Binding-site contacts:
Ligand atom C6 contacts residue TYR137 of chain 1.A at 3.9 Å (hydrophobic).
Ligand atom C2 contacts residue NAP1 of chain 1.B at 4.0 Å.
Ligand atom C94 contacts residue GLU94 of chain 1.A at 3.9 Å.
Ligand atom C95 contacts residue MET136 of chain 1.A at 3.5 Å (hydrophobic).
Ligand atom O94 contacts residue GLU94 of chain 1.A at 2.6 Å (salt-bridge).
Ligand atom C8 contacts residue NAP1 of chain 1.B at 3.4 Å.
Ligand atom C7 contacts residue GLY121 of chain 1.A at 3.7 Å.
Ligand atom C10 contacts residue NAP1 of chain 1.B at 3.6 Å.
Ligand atom O94 contacts residue GLY93 of chain 1.A at 3.1 Å (h-bond).
Ligand atom O71 contacts residue TYR137 of chain 1.A at 2.5 Å (h-bond).
Ligand atom O93 contacts residue NAP1 of chain 1.B at 2.6 Å (h-bond).
Ligand atom C8 contacts residue PHE272 of chain 1.A at 3.6 Å (hydrophobic).
Ligand atom C9 contacts residue PHE272 of chain 1.A at 3.5 Å (hydrophobic).
Ligand atom C9 contacts residue NAP1 of chain 1.B at 3.4 Å.
Ligand atom C5 contacts residue NAP1 of chain 1.B at 3.6 Å.
Ligand atom O1 contacts residue PHE272 of chain 1.A at 3.7 Å.
Ligand atom O93 contacts residue ILE171 of chain 1.A at 3.9 Å.
Ligand atom C96 contacts residue MET136 of chain 1.A at 3.5 Å (hydrophobic).
Ligand atom C6 contacts residue GLY121 of chain 1.A at 3.9 Å.
Ligand atom O71 contacts residue GLY121 of chain 1.A at 3.5 Å.
Ligand atom C94 contacts residue GLY93 of chain 1.A at 3.5 Å.
Ligand atom C6 contacts residue HIS122 of chain 1.A at 3.5 Å.
Ligand atom C7 contacts residue TYR137 of chain 1.A at 3.4 Å (hydrophobic).
Ligand atom C92 contacts residue NAP1 of chain 1.B at 3.7 Å.
Ligand atom C2 contacts residue PHE272 of chain 1.A at 3.7 Å (hydrophobic).
Ligand atom C4 contacts residue NAP1 of chain 1.B at 3.5 Å.
Ligand atom O3 contacts residue VAL269 of chain 1.A at 3.9 Å.
Ligand atom O3 contacts residue ILE171 of chain 1.A at 2.9 Å (h-bond).
Ligand atom O93 contacts residue GLY93 of chain 1.A at 3.8 Å.
Ligand atom C10 contacts residue PHE272 of chain 1.A at 3.8 Å (hydrophobic).
Ligand atom O71 contacts residue HIS122 of chain 1.A at 3.0 Å (h-bond).
Ligand atom C93 contacts residue NAP1 of chain 1.B at 3.6 Å.
Ligand atom O1 contacts residue NAP1 of chain 1.B at 2.8 Å (h-bond).
Ligand atom O93 contacts residue GLY92 of chain 1.A at 4.0 Å.
Ligand atom O51 contacts residue NAP1 of chain 1.B at 3.6 Å (h-bond).
Ligand atom C3 contacts residue ILE171 of chain 1.A at 3.8 Å (hydrophobic).
Ligand atom C3 contacts residue NAP1 of chain 1.B at 3.5 Å.
Ligand atom C6 contacts residue NAP1 of chain 1.B at 4.0 Å.
Ligand atom C7 contacts residue HIS122 of chain 1.A at 3.9 Å.
Ligand atom C93 contacts residue GLY93 of chain 1.A at 3.8 Å.

Sequence of chain 1.A:
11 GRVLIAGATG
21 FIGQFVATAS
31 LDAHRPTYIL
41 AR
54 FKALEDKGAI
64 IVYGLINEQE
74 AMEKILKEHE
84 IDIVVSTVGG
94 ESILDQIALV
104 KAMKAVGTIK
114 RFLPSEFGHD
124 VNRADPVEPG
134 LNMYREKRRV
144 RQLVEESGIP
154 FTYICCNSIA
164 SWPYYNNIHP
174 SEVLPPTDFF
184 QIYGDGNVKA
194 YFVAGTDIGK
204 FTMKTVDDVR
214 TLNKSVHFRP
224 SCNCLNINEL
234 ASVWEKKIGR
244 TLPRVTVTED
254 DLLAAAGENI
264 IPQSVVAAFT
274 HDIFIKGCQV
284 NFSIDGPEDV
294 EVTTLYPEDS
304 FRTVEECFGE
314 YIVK

The small molecule below binds the protein below.
Small molecule (SMILES): Oc1cc(O)c2c(c1)O[C@H](c1ccc(O)c(O)c1)[C@@H](O)C2